Binding-site contacts:
Ligand atom C7 contacts residue ARG743 of chain 1.D at 4.0 Å.
Ligand atom C8 contacts residue ARG743 of chain 1.D at 3.7 Å.
Ligand atom C7 contacts residue ASN719 of chain 1.D at 3.1 Å.
Ligand atom C8 contacts residue PRO718 of chain 1.D at 3.7 Å (hydrophobic).
Ligand atom O5 contacts residue ASN719 of chain 1.D at 2.4 Å (h-bond).
Ligand atom C8 contacts residue ASN719 of chain 1.D at 4.3 Å.
Ligand atom C7 contacts residue PRO718 of chain 1.D at 4.3 Å (hydrophobic).
Ligand atom O7 contacts residue ARG743 of chain 1.D at 4.4 Å.
Ligand atom C3 contacts residue ASN719 of chain 1.D at 3.8 Å.
Ligand atom C5 contacts residue ASN719 of chain 1.D at 3.7 Å.
Ligand atom O7 contacts residue ASN719 of chain 1.D at 3.1 Å (h-bond).
Ligand atom N2 contacts residue ASN719 of chain 1.D at 2.8 Å (h-bond).
Ligand atom N2 contacts residue PRO718 of chain 1.D at 4.4 Å.
Ligand atom C2 contacts residue ASN719 of chain 1.D at 2.4 Å.
Ligand atom C4 contacts residue ASN719 of chain 1.D at 4.2 Å.
Ligand atom C1 contacts residue ASN719 of chain 1.D at 1.4 Å.

This small molecule binds to this protein.
Small molecule (SMILES): CC(=O)N[C@H]1[C@H](O[C@H]2[C@H](O)[C@@H](NC(C)=O)CO[C@@H]2CO)O[C@H](CO)[C@@H](O)[C@@H]1O

Sequence of chain 1.D:
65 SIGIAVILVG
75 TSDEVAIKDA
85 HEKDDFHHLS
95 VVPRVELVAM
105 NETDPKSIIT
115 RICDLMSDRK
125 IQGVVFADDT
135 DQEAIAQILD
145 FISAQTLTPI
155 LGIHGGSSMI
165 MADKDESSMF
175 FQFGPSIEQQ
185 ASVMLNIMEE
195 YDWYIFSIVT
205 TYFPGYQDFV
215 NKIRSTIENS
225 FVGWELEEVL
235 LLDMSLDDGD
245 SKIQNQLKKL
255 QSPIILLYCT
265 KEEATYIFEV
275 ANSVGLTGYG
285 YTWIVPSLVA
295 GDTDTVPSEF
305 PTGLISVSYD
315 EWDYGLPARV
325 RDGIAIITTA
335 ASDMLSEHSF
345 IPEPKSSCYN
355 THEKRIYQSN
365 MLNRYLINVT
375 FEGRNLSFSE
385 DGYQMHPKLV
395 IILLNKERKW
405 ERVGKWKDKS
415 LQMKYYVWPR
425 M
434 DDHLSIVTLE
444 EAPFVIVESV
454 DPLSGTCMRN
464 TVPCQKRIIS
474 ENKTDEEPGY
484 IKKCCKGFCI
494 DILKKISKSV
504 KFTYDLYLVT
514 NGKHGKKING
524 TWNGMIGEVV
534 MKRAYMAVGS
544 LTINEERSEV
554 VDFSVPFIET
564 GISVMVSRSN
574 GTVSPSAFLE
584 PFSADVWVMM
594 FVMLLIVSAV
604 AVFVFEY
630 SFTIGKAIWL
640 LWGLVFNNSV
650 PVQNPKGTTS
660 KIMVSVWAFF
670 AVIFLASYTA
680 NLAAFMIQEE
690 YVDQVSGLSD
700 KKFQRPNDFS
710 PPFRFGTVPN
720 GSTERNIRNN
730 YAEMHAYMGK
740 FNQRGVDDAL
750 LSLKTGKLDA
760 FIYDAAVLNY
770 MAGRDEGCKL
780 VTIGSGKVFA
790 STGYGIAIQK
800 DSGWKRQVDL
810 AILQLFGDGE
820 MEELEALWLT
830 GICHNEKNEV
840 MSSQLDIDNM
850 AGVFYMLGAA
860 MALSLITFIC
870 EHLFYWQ